This protein binds this small molecule.
Small molecule (SMILES): O=C1NCCc2c1[nH]c1c(Cl)ccc(Cl)c21

Binding-site contacts:
Ligand atom CL14 contacts residue PHE283 of chain 1.D at 3.5 Å.
Ligand atom C12 contacts residue ILE246 of chain 1.D at 4.2 Å (hydrophobic).
Ligand atom C3 contacts residue GLN280 of chain 1.D at 4.2 Å.
Ligand atom C11 contacts residue PHE283 of chain 1.D at 4.0 Å (hydrophobic).
Ligand atom C9 contacts residue PHE250 of chain 1.D at 4.0 Å (hydrophobic).
Ligand atom C4 contacts residue PHE283 of chain 1.D at 3.5 Å (hydrophobic).
Ligand atom C3 contacts residue PHE283 of chain 1.D at 3.5 Å (hydrophobic).
Ligand atom O16 contacts residue ILE246 of chain 1.D at 3.4 Å.
Ligand atom CL10 contacts residue LEU189 of chain 1.D at 3.5 Å.
Ligand atom O16 contacts residue VAL232 of chain 1.D at 4.0 Å.
Ligand atom CL14 contacts residue TYR247 of chain 1.D at 3.2 Å.
Ligand atom C1 contacts residue PHE283 of chain 1.D at 3.5 Å (hydrophobic).
Ligand atom N7 contacts residue PHE283 of chain 1.D at 3.6 Å.
Ligand atom C9 contacts residue MET267 of chain 1.D at 3.8 Å (hydrophobic).
Ligand atom C4 contacts residue PHE250 of chain 1.D at 3.8 Å (hydrophobic).
Ligand atom C12 contacts residue PHE283 of chain 1.D at 4.1 Å (hydrophobic).
Ligand atom N15 contacts residue ILE246 of chain 1.D at 3.3 Å.
Ligand atom CL14 contacts residue MET267 of chain 1.D at 3.3 Å.
Ligand atom C3 contacts residue PHE250 of chain 1.D at 3.8 Å (hydrophobic).
Ligand atom C13 contacts residue MET267 of chain 1.D at 3.2 Å (hydrophobic).
Ligand atom C8 contacts residue MET267 of chain 1.D at 3.6 Å (hydrophobic).
Ligand atom C9 contacts residue PHE283 of chain 1.D at 3.8 Å (hydrophobic).
Ligand atom CL14 contacts residue GLY279 of chain 1.D at 3.7 Å.
Ligand atom C13 contacts residue PHE283 of chain 1.D at 3.7 Å (hydrophobic).
Ligand atom N7 contacts residue GLN280 of chain 1.D at 3.3 Å (h-bond).
Ligand atom C11 contacts residue ILE246 of chain 1.D at 3.5 Å (hydrophobic).
Ligand atom CL10 contacts residue PHE283 of chain 1.D at 4.1 Å.
Ligand atom C2 contacts residue PHE283 of chain 1.D at 3.6 Å (hydrophobic).
Ligand atom O16 contacts residue GLN280 of chain 1.D at 3.8 Å.
Ligand atom C13 contacts residue PHE250 of chain 1.D at 4.2 Å (hydrophobic).
Ligand atom C6 contacts residue LEU229 of chain 1.D at 3.9 Å (hydrophobic).
Ligand atom C8 contacts residue PHE283 of chain 1.D at 3.6 Å (hydrophobic).
Ligand atom N15 contacts residue VAL232 of chain 1.D at 4.1 Å.
Ligand atom CL14 contacts residue GLN280 of chain 1.D at 3.5 Å.
Ligand atom C6 contacts residue PHE283 of chain 1.D at 3.9 Å (hydrophobic).
Ligand atom C12 contacts residue LEU229 of chain 1.D at 3.6 Å (hydrophobic).
Ligand atom N15 contacts residue SER231 of chain 1.D at 3.5 Å (h-bond).
Ligand atom C8 contacts residue PHE250 of chain 1.D at 3.9 Å (hydrophobic).
Ligand atom C1 contacts residue PHE250 of chain 1.D at 3.7 Å (hydrophobic).
Ligand atom C5 contacts residue PHE283 of chain 1.D at 3.6 Å (hydrophobic).

Sequence of chain 1.D:
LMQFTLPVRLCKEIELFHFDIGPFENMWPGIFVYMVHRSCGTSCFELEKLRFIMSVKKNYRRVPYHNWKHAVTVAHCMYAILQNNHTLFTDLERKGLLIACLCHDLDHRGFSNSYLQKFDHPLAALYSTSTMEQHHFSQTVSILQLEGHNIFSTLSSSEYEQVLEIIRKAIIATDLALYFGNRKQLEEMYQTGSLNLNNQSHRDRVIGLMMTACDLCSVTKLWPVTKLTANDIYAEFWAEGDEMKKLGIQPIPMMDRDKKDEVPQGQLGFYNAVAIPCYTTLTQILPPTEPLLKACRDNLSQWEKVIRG